Sequence of chain 1.B:
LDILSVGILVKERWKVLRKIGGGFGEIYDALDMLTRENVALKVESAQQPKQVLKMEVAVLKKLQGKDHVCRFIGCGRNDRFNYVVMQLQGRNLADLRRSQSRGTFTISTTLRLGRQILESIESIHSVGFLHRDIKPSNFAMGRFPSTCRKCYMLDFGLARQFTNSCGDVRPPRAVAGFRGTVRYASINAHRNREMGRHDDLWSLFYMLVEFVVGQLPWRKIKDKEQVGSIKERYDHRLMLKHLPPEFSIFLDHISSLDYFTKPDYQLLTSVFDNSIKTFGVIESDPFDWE

The protein below binds the small molecule below.
Small molecule (SMILES): COc1cc2ncnc(Nc3cccc(O)c3)c2cc1OC

Binding-site contacts:
Ligand atom N12 contacts residue ILE36 of chain 1.B at 3.4 Å.
Ligand atom C16 contacts residue MET95 of chain 1.B at 3.8 Å (hydrophobic).
Ligand atom C19 contacts residue MET95 of chain 1.B at 3.4 Å (hydrophobic).
Ligand atom C18 contacts residue MET95 of chain 1.B at 3.7 Å (hydrophobic).
Ligand atom O21 contacts residue GLU65 of chain 1.B at 2.5 Å (salt-bridge).
Ligand atom N3 contacts residue GLN98 of chain 1.B at 3.0 Å (h-bond).
Ligand atom N1 contacts residue MET95 of chain 1.B at 3.8 Å.
Ligand atom N3 contacts residue ALA49 of chain 1.B at 4.0 Å.
Ligand atom C16 contacts residue LYS51 of chain 1.B at 3.9 Å.
Ligand atom C17 contacts residue GLU65 of chain 1.B at 3.4 Å.
Ligand atom C17 contacts residue MET95 of chain 1.B at 3.9 Å (hydrophobic).
Ligand atom C19 contacts residue ASP164 of chain 1.B at 3.8 Å.
Ligand atom C15 contacts residue ILE36 of chain 1.B at 3.9 Å (hydrophobic).
Ligand atom C7 contacts residue GLN98 of chain 1.B at 3.7 Å.
Ligand atom C32 contacts residue PHE33 of chain 1.B at 3.6 Å (hydrophobic).
Ligand atom C16 contacts residue ASP164 of chain 1.B at 3.4 Å.
Ligand atom C6 contacts residue ILE36 of chain 1.B at 3.7 Å (hydrophobic).
Ligand atom C2 contacts residue GLN98 of chain 1.B at 3.8 Å.
Ligand atom C16 contacts residue GLU65 of chain 1.B at 3.3 Å.
Ligand atom C7 contacts residue LEU97 of chain 1.B at 3.8 Å (hydrophobic).
Ligand atom C8 contacts residue ILE28 of chain 1.B at 3.9 Å (hydrophobic).
Ligand atom C27 contacts residue GLY99 of chain 1.B at 3.5 Å.
Ligand atom N3 contacts residue GLN96 of chain 1.B at 3.8 Å.
Ligand atom O21 contacts residue LYS51 of chain 1.B at 3.0 Å (salt-bridge).
Ligand atom C2 contacts residue GLN96 of chain 1.B at 3.2 Å.
Ligand atom C2 contacts residue ALA49 of chain 1.B at 3.7 Å (hydrophobic).
Ligand atom N3 contacts residue LEU97 of chain 1.B at 3.7 Å.
Ligand atom C2 contacts residue CYS79 of chain 1.B at 3.9 Å (hydrophobic).
Ligand atom N12 contacts residue MET95 of chain 1.B at 3.9 Å.
Ligand atom C15 contacts residue ASP164 of chain 1.B at 3.7 Å.
Ligand atom C14 contacts residue MET95 of chain 1.B at 3.3 Å (hydrophobic).
Ligand atom C14 contacts residue ASP164 of chain 1.B at 3.9 Å.
Ligand atom C17 contacts residue ASP164 of chain 1.B at 3.3 Å.
Ligand atom C27 contacts residue GLN98 of chain 1.B at 3.6 Å.
Ligand atom C15 contacts residue MET95 of chain 1.B at 3.5 Å (hydrophobic).
Ligand atom O21 contacts residue ASP164 of chain 1.B at 3.4 Å.
Ligand atom C4 contacts residue GLN98 of chain 1.B at 3.9 Å.
Ligand atom N1 contacts residue LEU163 of chain 1.B at 3.9 Å.
Ligand atom O31 contacts residue ILE28 of chain 1.B at 4.0 Å.
Ligand atom C18 contacts residue ASP164 of chain 1.B at 3.6 Å.